Binding-site contacts:
Ligand atom C5 contacts residue ASN67 of chain 1.A at 3.7 Å.
Ligand atom O7 contacts residue ASN67 of chain 1.A at 4.3 Å.
Ligand atom C8 contacts residue ASN67 of chain 1.A at 4.3 Å.
Ligand atom C4 contacts residue ASN67 of chain 1.A at 4.2 Å.
Ligand atom C8 contacts residue PHE90 of chain 1.A at 3.7 Å (hydrophobic).
Ligand atom C2 contacts residue ASN67 of chain 1.A at 2.5 Å.
Ligand atom C8 contacts residue MET118 of chain 1.A at 4.3 Å (hydrophobic).
Ligand atom C3 contacts residue ASN67 of chain 1.A at 3.8 Å.
Ligand atom N2 contacts residue ASN67 of chain 1.A at 2.9 Å (h-bond).
Ligand atom C7 contacts residue ASN67 of chain 1.A at 3.9 Å.
Ligand atom O5 contacts residue ASN67 of chain 1.A at 2.4 Å (h-bond).
Ligand atom C1 contacts residue ASN67 of chain 1.A at 1.4 Å.

Sequence of chain 1.A:
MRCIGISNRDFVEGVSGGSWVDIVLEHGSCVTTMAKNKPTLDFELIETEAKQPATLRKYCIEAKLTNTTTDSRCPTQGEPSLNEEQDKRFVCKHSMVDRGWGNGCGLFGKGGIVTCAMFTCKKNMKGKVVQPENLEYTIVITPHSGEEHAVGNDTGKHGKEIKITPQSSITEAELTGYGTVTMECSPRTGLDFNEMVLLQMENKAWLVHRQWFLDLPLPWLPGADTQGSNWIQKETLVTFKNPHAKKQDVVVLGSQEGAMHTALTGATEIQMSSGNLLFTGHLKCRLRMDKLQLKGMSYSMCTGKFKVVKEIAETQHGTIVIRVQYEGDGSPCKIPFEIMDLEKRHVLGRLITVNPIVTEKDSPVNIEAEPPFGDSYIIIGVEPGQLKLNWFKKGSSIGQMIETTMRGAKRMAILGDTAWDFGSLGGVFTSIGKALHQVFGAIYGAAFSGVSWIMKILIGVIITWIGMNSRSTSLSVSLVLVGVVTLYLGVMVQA

The protein below binds the small molecule below.
Small molecule (SMILES): CC(=O)N[C@@H]1[C@@H](O)[C@H](O)[C@@H](CO)O[C@H]1O